This protein binds this small molecule.
Small molecule (SMILES): CC(=O)N[C@@H]1[C@@H](O)[C@H](O)[C@@H](CO)O[C@H]1O

Sequence of chain 1.A:
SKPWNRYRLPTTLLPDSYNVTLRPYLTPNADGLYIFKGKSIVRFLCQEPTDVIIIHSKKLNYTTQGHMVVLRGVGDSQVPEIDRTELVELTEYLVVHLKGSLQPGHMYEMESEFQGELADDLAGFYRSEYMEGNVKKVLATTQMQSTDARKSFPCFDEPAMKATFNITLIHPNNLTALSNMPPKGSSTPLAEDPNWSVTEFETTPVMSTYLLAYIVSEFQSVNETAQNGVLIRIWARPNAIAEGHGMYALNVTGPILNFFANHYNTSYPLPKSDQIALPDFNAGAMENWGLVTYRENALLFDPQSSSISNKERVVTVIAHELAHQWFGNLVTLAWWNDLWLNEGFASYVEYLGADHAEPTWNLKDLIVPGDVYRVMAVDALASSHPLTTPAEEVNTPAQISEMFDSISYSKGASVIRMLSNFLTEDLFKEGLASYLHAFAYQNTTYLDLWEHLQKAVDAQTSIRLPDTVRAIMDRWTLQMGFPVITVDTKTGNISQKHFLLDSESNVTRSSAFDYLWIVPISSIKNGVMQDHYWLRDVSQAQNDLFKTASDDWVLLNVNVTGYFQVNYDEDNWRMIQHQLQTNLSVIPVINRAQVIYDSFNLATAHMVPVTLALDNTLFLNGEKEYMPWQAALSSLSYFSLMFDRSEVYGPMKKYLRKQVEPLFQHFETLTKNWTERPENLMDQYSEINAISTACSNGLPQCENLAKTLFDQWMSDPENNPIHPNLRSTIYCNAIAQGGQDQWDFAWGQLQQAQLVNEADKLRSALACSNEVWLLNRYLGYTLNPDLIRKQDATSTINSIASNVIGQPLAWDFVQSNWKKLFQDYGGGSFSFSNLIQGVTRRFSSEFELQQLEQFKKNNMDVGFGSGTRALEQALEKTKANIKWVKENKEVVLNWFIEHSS

Binding-site contacts:
Ligand atom N2 contacts residue ASN251 of chain 1.A at 3.1 Å (h-bond).
Ligand atom O7 contacts residue LYS311 of chain 1.A at 3.5 Å (salt-bridge).
Ligand atom O5 contacts residue ASN251 of chain 1.A at 2.3 Å (h-bond).
Ligand atom C8 contacts residue PHE301 of chain 1.A at 4.0 Å (hydrophobic).
Ligand atom O7 contacts residue ASN251 of chain 1.A at 3.9 Å.
Ligand atom O7 contacts residue TYR248 of chain 1.A at 3.5 Å.
Ligand atom C8 contacts residue PRO303 of chain 1.A at 4.0 Å (hydrophobic).
Ligand atom C7 contacts residue TYR248 of chain 1.A at 4.0 Å (hydrophobic).
Ligand atom C1 contacts residue MET247 of chain 1.A at 4.5 Å (hydrophobic).
Ligand atom C2 contacts residue ASN251 of chain 1.A at 2.5 Å.
Ligand atom C3 contacts residue ASN251 of chain 1.A at 3.8 Å.
Ligand atom C8 contacts residue TYR248 of chain 1.A at 3.7 Å (hydrophobic).
Ligand atom C1 contacts residue ASN251 of chain 1.A at 1.4 Å.
Ligand atom C7 contacts residue ASN251 of chain 1.A at 3.8 Å.
Ligand atom C4 contacts residue ASN251 of chain 1.A at 4.2 Å.
Ligand atom C5 contacts residue ASN251 of chain 1.A at 3.6 Å.